Sequence of chain 1.A:
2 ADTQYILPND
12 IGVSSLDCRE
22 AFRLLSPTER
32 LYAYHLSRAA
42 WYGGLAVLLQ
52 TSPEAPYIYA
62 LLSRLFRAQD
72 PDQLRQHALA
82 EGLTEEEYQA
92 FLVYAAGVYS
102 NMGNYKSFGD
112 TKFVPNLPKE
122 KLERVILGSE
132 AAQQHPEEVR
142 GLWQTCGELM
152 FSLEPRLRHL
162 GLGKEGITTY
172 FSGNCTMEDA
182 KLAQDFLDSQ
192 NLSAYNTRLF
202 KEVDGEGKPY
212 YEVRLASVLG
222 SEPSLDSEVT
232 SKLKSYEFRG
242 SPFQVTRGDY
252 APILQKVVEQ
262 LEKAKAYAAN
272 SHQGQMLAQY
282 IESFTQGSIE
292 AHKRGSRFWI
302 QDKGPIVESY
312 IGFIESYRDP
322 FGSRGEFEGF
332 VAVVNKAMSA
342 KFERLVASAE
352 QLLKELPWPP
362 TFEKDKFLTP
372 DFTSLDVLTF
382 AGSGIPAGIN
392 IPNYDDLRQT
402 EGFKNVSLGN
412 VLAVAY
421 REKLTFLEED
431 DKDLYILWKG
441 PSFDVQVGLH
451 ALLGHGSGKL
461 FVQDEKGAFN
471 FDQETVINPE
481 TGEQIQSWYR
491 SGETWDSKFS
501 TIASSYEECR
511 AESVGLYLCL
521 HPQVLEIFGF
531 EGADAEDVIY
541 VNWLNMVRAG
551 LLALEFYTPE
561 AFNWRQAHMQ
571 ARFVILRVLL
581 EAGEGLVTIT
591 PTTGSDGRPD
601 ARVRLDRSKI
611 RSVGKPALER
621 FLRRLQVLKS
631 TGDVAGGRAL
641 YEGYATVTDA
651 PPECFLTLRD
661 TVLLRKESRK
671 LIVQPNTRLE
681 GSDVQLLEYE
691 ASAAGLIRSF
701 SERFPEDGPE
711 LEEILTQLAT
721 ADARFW

The small molecule below binds the protein below.
Small molecule (SMILES): CC(C)[C@H](N)C(=O)N[C@H](C(=O)N[C@@H](Cc1ccc(O)cc1)C(=O)N1CCC[C@H]1C(=O)N[C@@H](CC1=c2ccccc2=NC1)C(=O)O)C(C)C

Binding-site contacts:
Ligand atom N contacts residue TYR318 of chain 1.A at 3.4 Å (h-bond).
Ligand atom CE3 contacts residue ARG669 of chain 1.A at 3.3 Å.
Ligand atom CG1 contacts residue HIS455 of chain 1.A at 3.1 Å.
Ligand atom O contacts residue ASN391 of chain 1.A at 2.9 Å (h-bond).
Ligand atom CA contacts residue ASN391 of chain 1.A at 3.6 Å.
Ligand atom O contacts residue HIS568 of chain 1.A at 2.5 Å (h-bond).
Ligand atom C contacts residue HIS568 of chain 1.A at 3.5 Å.
Ligand atom C contacts residue GLY389 of chain 1.A at 3.6 Å.
Ligand atom O contacts residue ALA388 of chain 1.A at 2.8 Å (h-bond).
Ligand atom NE1 contacts residue ILE386 of chain 1.A at 3.0 Å (h-bond).
Ligand atom N contacts residue GLU316 of chain 1.A at 3.2 Å (salt-bridge).
Ligand atom CD2 contacts residue VAL447 of chain 1.A at 3.5 Å (hydrophobic).
Ligand atom CB contacts residue HIS450 of chain 1.A at 3.2 Å.
Ligand atom CB contacts residue ASN394 of chain 1.A at 3.6 Å.
Ligand atom O contacts residue GLU508 of chain 1.A at 2.8 Å (salt-bridge).
Ligand atom CE1 contacts residue GLU512 of chain 1.A at 3.2 Å.
Ligand atom CD1 contacts residue HIS450 of chain 1.A at 3.4 Å.
Ligand atom OH contacts residue GLN446 of chain 1.A at 3.2 Å.
Ligand atom CG2 contacts residue TYR318 of chain 1.A at 3.1 Å (hydrophobic).
Ligand atom O contacts residue TYR318 of chain 1.A at 3.2 Å (h-bond).
Ligand atom CA contacts residue GLY389 of chain 1.A at 3.6 Å.
Ligand atom CA contacts residue GLU316 of chain 1.A at 3.1 Å.
Ligand atom O contacts residue ARG669 of chain 1.A at 2.7 Å (salt-bridge).
Ligand atom CE2 contacts residue VAL447 of chain 1.A at 3.4 Å (hydrophobic).
Ligand atom CG contacts residue HIS568 of chain 1.A at 3.6 Å.
Ligand atom CD1 contacts residue ILE386 of chain 1.A at 3.0 Å (hydrophobic).
Ligand atom CG contacts residue HIS450 of chain 1.A at 3.6 Å.
Ligand atom CG1 contacts residue ASN391 of chain 1.A at 3.6 Å.
Ligand atom C contacts residue GLU316 of chain 1.A at 3.6 Å.
Ligand atom C contacts residue ARG669 of chain 1.A at 3.3 Å.
Ligand atom CG1 contacts residue PRO387 of chain 1.A at 3.4 Å (hydrophobic).
Ligand atom CD contacts residue HIS568 of chain 1.A at 3.1 Å.
Ligand atom CD2 contacts residue ARG669 of chain 1.A at 3.5 Å.
Ligand atom O contacts residue ILE390 of chain 1.A at 3.0 Å.
Ligand atom N contacts residue ILE392 of chain 1.A at 3.1 Å.
Ligand atom N contacts residue ASN391 of chain 1.A at 2.5 Å (h-bond).
Ligand atom N contacts residue GLY389 of chain 1.A at 2.7 Å (h-bond).
Ligand atom CG2 contacts residue PRO387 of chain 1.A at 3.6 Å (hydrophobic).
Ligand atom O contacts residue GLY389 of chain 1.A at 3.1 Å (h-bond).
Ligand atom N contacts residue ASN394 of chain 1.A at 3.5 Å (h-bond).